Sequence of chain 1.A:
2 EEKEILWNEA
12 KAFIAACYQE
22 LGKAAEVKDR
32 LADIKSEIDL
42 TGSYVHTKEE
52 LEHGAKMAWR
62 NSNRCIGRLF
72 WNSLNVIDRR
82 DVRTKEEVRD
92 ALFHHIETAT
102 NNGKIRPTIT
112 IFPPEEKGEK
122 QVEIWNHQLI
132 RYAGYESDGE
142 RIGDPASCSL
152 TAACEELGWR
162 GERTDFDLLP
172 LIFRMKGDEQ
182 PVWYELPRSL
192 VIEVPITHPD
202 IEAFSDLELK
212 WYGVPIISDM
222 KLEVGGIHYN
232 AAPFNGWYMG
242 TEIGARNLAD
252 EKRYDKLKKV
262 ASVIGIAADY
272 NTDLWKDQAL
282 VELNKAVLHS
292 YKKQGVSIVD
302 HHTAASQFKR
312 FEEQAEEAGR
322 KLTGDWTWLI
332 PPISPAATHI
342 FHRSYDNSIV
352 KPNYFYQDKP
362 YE

Binding-site contacts:
Ligand atom C04 contacts residue ILE218 of chain 1.A at 3.6 Å (hydrophobic).
Ligand atom C03 contacts residue ASN236 of chain 1.A at 3.7 Å.
Ligand atom C02 contacts residue PHE235 of chain 1.A at 3.5 Å (hydrophobic).
Ligand atom N18 contacts residue HEM1 of chain 1.B at 2.7 Å (h-bond).
Ligand atom C15 contacts residue HEM1 of chain 1.B at 3.7 Å.
Ligand atom C17 contacts residue ILE218 of chain 1.A at 3.6 Å (hydrophobic).
Ligand atom C11 contacts residue GLU243 of chain 1.A at 3.3 Å.
Ligand atom C22 contacts residue HEM1 of chain 1.B at 3.4 Å.
Ligand atom C03 contacts residue PRO216 of chain 1.A at 3.4 Å (hydrophobic).
Ligand atom C02 contacts residue HEM1 of chain 1.B at 3.7 Å.
Ligand atom C17 contacts residue HEM1 of chain 1.B at 3.6 Å.
Ligand atom C17 contacts residue HIS128 of chain 1.A at 3.7 Å.
Ligand atom C13 contacts residue HEM1 of chain 1.B at 3.5 Å.
Ligand atom C02 contacts residue GLY237 of chain 1.A at 3.0 Å.
Ligand atom C19 contacts residue HEM1 of chain 1.B at 3.2 Å.
Ligand atom N07 contacts residue GLU243 of chain 1.A at 2.6 Å (salt-bridge).
Ligand atom C36 contacts residue HIS128 of chain 1.A at 3.5 Å.
Ligand atom C20 contacts residue ARG132 of chain 1.A at 3.7 Å.
Ligand atom C12 contacts residue HEM1 of chain 1.B at 3.5 Å.
Ligand atom N08 contacts residue GLU243 of chain 1.A at 2.9 Å (salt-bridge).
Ligand atom C11 contacts residue HEM1 of chain 1.B at 3.7 Å.
Ligand atom S01 contacts residue HEM1 of chain 1.B at 3.4 Å.
Ligand atom C02 contacts residue ASN236 of chain 1.A at 3.4 Å.
Ligand atom C32 contacts residue TYR357 of chain 1.A at 3.6 Å (hydrophobic).
Ligand atom C20 contacts residue HIS128 of chain 1.A at 3.2 Å.
Ligand atom C03 contacts residue ILE218 of chain 1.A at 3.6 Å (hydrophobic).
Ligand atom N08 contacts residue TRP238 of chain 1.A at 3.0 Å (h-bond).
Ligand atom S01 contacts residue GLY237 of chain 1.A at 3.4 Å (h-bond).
Ligand atom C15 contacts residue ILE218 of chain 1.A at 3.5 Å (hydrophobic).
Ligand atom C31 contacts residue TYR357 of chain 1.A at 3.6 Å (hydrophobic).
Ligand atom C16 contacts residue HEM1 of chain 1.B at 3.7 Å.
Ligand atom N08 contacts residue HEM1 of chain 1.B at 3.7 Å.
Ligand atom C34 contacts residue LYS360 of chain 1.A at 3.7 Å.
Ligand atom C06 contacts residue GLU243 of chain 1.A at 3.5 Å.
Ligand atom C14 contacts residue HEM1 of chain 1.B at 3.6 Å.
Ligand atom C16 contacts residue GLU243 of chain 1.A at 3.5 Å.
Ligand atom C03 contacts residue PHE235 of chain 1.A at 3.5 Å (hydrophobic).
Ligand atom C04 contacts residue PRO216 of chain 1.A at 3.5 Å (hydrophobic).
Ligand atom C21 contacts residue HEM1 of chain 1.B at 3.2 Å.
Ligand atom C14 contacts residue ILE218 of chain 1.A at 3.4 Å (hydrophobic).

The protein below binds the small molecule below.
Small molecule (SMILES): [H]/N=C(/Nc1cccc(CN(CC)CCc2cccc(F)c2)c1)c1cccs1